Sequence of chain 1.D:
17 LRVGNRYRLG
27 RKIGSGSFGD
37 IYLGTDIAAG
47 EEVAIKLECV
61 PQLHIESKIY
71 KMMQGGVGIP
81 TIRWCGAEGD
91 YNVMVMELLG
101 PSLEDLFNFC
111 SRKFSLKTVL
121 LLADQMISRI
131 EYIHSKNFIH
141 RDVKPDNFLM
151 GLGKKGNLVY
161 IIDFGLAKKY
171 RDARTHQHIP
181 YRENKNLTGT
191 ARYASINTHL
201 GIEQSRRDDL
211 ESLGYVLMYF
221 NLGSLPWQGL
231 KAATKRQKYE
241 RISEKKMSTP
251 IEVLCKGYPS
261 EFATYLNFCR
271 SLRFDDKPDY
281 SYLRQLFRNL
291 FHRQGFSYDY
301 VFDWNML

Binding-site contacts:
Ligand atom C20 contacts residue ILE37 of chain 1.D at 3.8 Å (hydrophobic).
Ligand atom C10 contacts residue MET96 of chain 1.D at 3.7 Å (hydrophobic).
Ligand atom N6 contacts residue ILE162 of chain 1.D at 3.7 Å.
Ligand atom F13 contacts residue MET94 of chain 1.D at 3.3 Å.
Ligand atom C8 contacts residue ALA50 of chain 1.D at 3.8 Å (hydrophobic).
Ligand atom C10 contacts residue LYS52 of chain 1.D at 3.5 Å.
Ligand atom N17 contacts residue LEU98 of chain 1.D at 3.8 Å.
Ligand atom N17 contacts residue LEU99 of chain 1.D at 3.0 Å (h-bond).
Ligand atom N2 contacts residue ILE37 of chain 1.D at 3.9 Å.
Ligand atom C5 contacts residue ILE37 of chain 1.D at 3.5 Å (hydrophobic).
Ligand atom C24 contacts residue ILE29 of chain 1.D at 3.7 Å (hydrophobic).
Ligand atom C1 contacts residue ILE162 of chain 1.D at 3.6 Å (hydrophobic).
Ligand atom C7 contacts residue ILE37 of chain 1.D at 3.5 Å (hydrophobic).
Ligand atom C1 contacts residue SER31 of chain 1.D at 3.7 Å.
Ligand atom C8 contacts residue ILE37 of chain 1.D at 3.6 Å (hydrophobic).
Ligand atom F13 contacts residue LYS52 of chain 1.D at 3.5 Å.
Ligand atom C14 contacts residue LEU149 of chain 1.D at 3.7 Å (hydrophobic).
Ligand atom C9 contacts residue MET96 of chain 1.D at 3.8 Å (hydrophobic).
Ligand atom C16 contacts residue ALA50 of chain 1.D at 3.4 Å (hydrophobic).
Ligand atom C15 contacts residue MET96 of chain 1.D at 3.7 Å (hydrophobic).
Ligand atom C11 contacts residue MET94 of chain 1.D at 3.6 Å (hydrophobic).
Ligand atom C16 contacts residue GLU97 of chain 1.D at 3.6 Å.
Ligand atom N17 contacts residue ALA50 of chain 1.D at 3.5 Å.
Ligand atom N6 contacts residue ILE37 of chain 1.D at 3.4 Å.
Ligand atom O21 contacts residue ILE37 of chain 1.D at 3.6 Å.
Ligand atom C15 contacts residue ALA50 of chain 1.D at 3.8 Å (hydrophobic).
Ligand atom C23 contacts residue LEU99 of chain 1.D at 3.5 Å (hydrophobic).
Ligand atom F13 contacts residue MET96 of chain 1.D at 3.6 Å.
Ligand atom C9 contacts residue LYS52 of chain 1.D at 3.7 Å.
Ligand atom C16 contacts residue LEU99 of chain 1.D at 3.5 Å (hydrophobic).
Ligand atom N2 contacts residue ILE162 of chain 1.D at 3.4 Å.
Ligand atom C11 contacts residue MET96 of chain 1.D at 3.4 Å (hydrophobic).
Ligand atom C23 contacts residue LEU98 of chain 1.D at 3.9 Å (hydrophobic).
Ligand atom C18 contacts residue ALA50 of chain 1.D at 3.9 Å (hydrophobic).
Ligand atom C12 contacts residue MET96 of chain 1.D at 3.7 Å (hydrophobic).
Ligand atom C18 contacts residue LEU99 of chain 1.D at 3.8 Å (hydrophobic).
Ligand atom C3 contacts residue ILE162 of chain 1.D at 3.8 Å (hydrophobic).
Ligand atom C15 contacts residue LEU149 of chain 1.D at 3.9 Å (hydrophobic).
Ligand atom C9 contacts residue ALA50 of chain 1.D at 3.6 Å (hydrophobic).
Ligand atom C11 contacts residue LYS52 of chain 1.D at 3.8 Å.

This small molecule binds to this protein.
Small molecule (SMILES): CN1Cc2nccc(-c3cn(C)nc3-c3ccc(F)cc3)c2C1=O